The protein below binds the small molecule below.
Small molecule (SMILES): CC(=O)Nc1ccc(O)cc1

Sequence of chain 2.B:
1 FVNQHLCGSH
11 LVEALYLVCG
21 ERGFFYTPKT

Binding-site contacts:
Ligand atom C5 contacts residue CYS11 of chain 1.C at 3.4 Å (hydrophobic).
Ligand atom O4 contacts residue CYS11 of chain 1.C at 3.0 Å (h-bond).
Ligand atom O contacts residue LEU17 of chain 2.B at 4.2 Å.
Ligand atom N contacts residue LEU17 of chain 2.B at 4.4 Å.
Ligand atom C5 contacts residue LEU16 of chain 1.C at 4.3 Å (hydrophobic).
Ligand atom CM contacts residue GLU13 of chain 2.B at 4.2 Å.
Ligand atom C4 contacts residue CYS11 of chain 1.C at 3.9 Å (hydrophobic).
Ligand atom O4 contacts residue ILE10 of chain 1.C at 3.2 Å.
Ligand atom CM contacts residue TYR16 of chain 2.B at 4.1 Å (hydrophobic).
Ligand atom C contacts residue LEU17 of chain 2.B at 3.7 Å (hydrophobic).
Ligand atom O4 contacts residue SER9 of chain 1.C at 3.6 Å.
Ligand atom C contacts residue GLU13 of chain 2.B at 3.7 Å.
Ligand atom CM contacts residue LEU17 of chain 2.B at 3.1 Å (hydrophobic).
Ligand atom C4 contacts residue CYS6 of chain 1.C at 3.4 Å (hydrophobic).
Ligand atom O contacts residue GLU13 of chain 2.B at 2.5 Å (salt-bridge).
Ligand atom C6 contacts residue LEU16 of chain 1.C at 4.2 Å (hydrophobic).
Ligand atom C6 contacts residue CYS11 of chain 1.C at 4.3 Å (hydrophobic).
Ligand atom C6 contacts residue LEU17 of chain 2.B at 4.1 Å (hydrophobic).
Ligand atom C4 contacts residue ILE10 of chain 1.C at 4.2 Å (hydrophobic).
Ligand atom C3 contacts residue CYS6 of chain 1.C at 3.4 Å (hydrophobic).
Ligand atom O4 contacts residue CYS6 of chain 1.C at 2.5 Å (h-bond).

Sequence of chain 1.C:
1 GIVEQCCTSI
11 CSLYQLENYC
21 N